Binding-site contacts:
Ligand atom C7 contacts residue ASN29 of chain 3.A at 3.3 Å.
Ligand atom C3 contacts residue ASN29 of chain 3.A at 3.7 Å.
Ligand atom O5 contacts residue GLN21 of chain 3.A at 4.3 Å.
Ligand atom O7 contacts residue ASN29 of chain 3.A at 3.0 Å (h-bond).
Ligand atom O7 contacts residue LYS28 of chain 3.A at 4.5 Å.
Ligand atom C1 contacts residue ASN29 of chain 3.A at 1.3 Å.
Ligand atom C8 contacts residue LYS28 of chain 3.A at 3.7 Å.
Ligand atom O5 contacts residue ASN29 of chain 3.A at 1.8 Å (h-bond).
Ligand atom C6 contacts residue ASN29 of chain 3.A at 4.2 Å.
Ligand atom O4 contacts residue LYS316 of chain 3.A at 4.4 Å.
Ligand atom N2 contacts residue ASN29 of chain 3.A at 3.1 Å (h-bond).
Ligand atom C2 contacts residue ASN29 of chain 3.A at 2.5 Å.
Ligand atom C7 contacts residue LYS28 of chain 3.A at 4.2 Å.
Ligand atom C8 contacts residue ASN29 of chain 3.A at 4.4 Å.
Ligand atom C4 contacts residue ASN29 of chain 3.A at 4.0 Å.
Ligand atom N2 contacts residue LYS28 of chain 3.A at 4.3 Å.
Ligand atom C5 contacts residue ASN29 of chain 3.A at 3.2 Å.

The small molecule below binds the protein below.
Small molecule (SMILES): CC(=O)N[C@@H]1[C@@H](O)[C@H](O)[C@@H](CO)O[C@H]1O

Sequence of chain 3.A:
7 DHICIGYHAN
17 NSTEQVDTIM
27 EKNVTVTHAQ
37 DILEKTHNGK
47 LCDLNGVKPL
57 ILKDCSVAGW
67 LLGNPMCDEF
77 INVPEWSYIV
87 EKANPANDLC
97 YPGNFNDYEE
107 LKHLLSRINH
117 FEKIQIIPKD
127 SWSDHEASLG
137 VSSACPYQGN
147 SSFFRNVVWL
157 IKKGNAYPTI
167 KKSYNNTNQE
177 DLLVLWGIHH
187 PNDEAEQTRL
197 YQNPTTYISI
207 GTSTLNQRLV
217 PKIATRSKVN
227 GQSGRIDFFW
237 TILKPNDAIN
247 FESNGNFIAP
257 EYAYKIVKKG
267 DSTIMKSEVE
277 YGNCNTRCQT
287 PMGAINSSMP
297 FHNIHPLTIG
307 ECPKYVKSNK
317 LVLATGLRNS